This protein binds this small molecule.
Small molecule (SMILES): CC(=O)N[C@@H]1[C@@H](O)[C@H](O)[C@@H](CO)O[C@H]1O

Sequence of chain 1.C:
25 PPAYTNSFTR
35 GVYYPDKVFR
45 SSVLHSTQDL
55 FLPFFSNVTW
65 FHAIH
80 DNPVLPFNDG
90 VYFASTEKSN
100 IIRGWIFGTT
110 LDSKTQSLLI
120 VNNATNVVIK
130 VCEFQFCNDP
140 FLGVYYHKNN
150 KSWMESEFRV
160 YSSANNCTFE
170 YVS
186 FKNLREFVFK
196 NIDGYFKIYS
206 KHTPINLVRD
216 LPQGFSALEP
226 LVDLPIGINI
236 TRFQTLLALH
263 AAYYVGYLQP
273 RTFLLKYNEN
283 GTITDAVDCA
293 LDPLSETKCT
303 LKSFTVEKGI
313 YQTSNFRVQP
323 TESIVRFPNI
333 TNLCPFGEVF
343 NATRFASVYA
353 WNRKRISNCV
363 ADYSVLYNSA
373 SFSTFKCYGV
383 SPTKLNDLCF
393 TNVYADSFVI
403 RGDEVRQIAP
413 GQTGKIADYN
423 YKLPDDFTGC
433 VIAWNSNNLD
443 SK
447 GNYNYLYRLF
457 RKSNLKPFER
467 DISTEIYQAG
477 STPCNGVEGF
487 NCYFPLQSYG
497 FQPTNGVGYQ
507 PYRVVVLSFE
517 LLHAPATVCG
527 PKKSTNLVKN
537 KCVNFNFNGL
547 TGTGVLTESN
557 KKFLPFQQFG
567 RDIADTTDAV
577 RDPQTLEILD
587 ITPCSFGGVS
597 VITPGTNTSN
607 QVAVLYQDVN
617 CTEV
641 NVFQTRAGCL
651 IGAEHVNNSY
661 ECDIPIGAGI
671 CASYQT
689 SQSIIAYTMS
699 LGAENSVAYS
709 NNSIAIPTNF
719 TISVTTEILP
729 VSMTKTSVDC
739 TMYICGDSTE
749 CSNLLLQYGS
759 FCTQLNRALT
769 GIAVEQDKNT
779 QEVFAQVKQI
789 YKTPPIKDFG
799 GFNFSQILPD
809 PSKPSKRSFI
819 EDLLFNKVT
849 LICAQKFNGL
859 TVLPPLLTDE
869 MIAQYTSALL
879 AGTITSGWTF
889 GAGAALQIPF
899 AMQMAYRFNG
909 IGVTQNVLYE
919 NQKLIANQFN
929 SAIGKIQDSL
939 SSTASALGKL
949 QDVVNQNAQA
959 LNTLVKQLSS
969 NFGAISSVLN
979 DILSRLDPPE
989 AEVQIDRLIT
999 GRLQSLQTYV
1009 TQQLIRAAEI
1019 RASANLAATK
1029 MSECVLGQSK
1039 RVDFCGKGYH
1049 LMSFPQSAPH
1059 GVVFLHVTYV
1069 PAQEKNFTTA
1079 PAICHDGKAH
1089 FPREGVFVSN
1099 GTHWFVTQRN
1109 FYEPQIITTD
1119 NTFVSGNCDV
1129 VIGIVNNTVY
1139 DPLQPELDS

Binding-site contacts:
Ligand atom C7 contacts residue ASN282 of chain 1.C at 3.0 Å.
Ligand atom C3 contacts residue ASN282 of chain 1.C at 3.8 Å.
Ligand atom C5 contacts residue ASN282 of chain 1.C at 3.7 Å.
Ligand atom C2 contacts residue ASN282 of chain 1.C at 2.5 Å.
Ligand atom O5 contacts residue ASN282 of chain 1.C at 2.4 Å (h-bond).
Ligand atom C8 contacts residue ASN282 of chain 1.C at 3.5 Å.
Ligand atom C1 contacts residue ASN282 of chain 1.C at 1.4 Å.
Ligand atom C4 contacts residue ASN282 of chain 1.C at 4.3 Å.
Ligand atom C8 contacts residue GLU281 of chain 1.C at 3.2 Å.
Ligand atom C7 contacts residue ASN280 of chain 1.C at 4.2 Å.
Ligand atom N2 contacts residue ASN282 of chain 1.C at 2.9 Å (h-bond).
Ligand atom O7 contacts residue ASN280 of chain 1.C at 3.5 Å (h-bond).
Ligand atom O7 contacts residue ASN282 of chain 1.C at 2.7 Å (h-bond).
Ligand atom C8 contacts residue ASN280 of chain 1.C at 4.0 Å.